Binding-site contacts:
Ligand atom O5 contacts residue ASN39 of chain 1.D at 2.3 Å (h-bond).
Ligand atom C8 contacts residue LEU91 of chain 1.D at 3.8 Å (hydrophobic).
Ligand atom O5 contacts residue THR41 of chain 1.D at 3.5 Å (h-bond).
Ligand atom O6 contacts residue THR41 of chain 1.D at 4.2 Å.
Ligand atom O7 contacts residue ASN39 of chain 1.D at 4.0 Å.
Ligand atom C1 contacts residue THR41 of chain 1.D at 4.3 Å.
Ligand atom O5 contacts residue SER89 of chain 1.D at 4.1 Å.
Ligand atom C3 contacts residue ASN39 of chain 1.D at 3.8 Å.
Ligand atom O6 contacts residue GLU17 of chain 1.D at 4.5 Å.
Ligand atom C7 contacts residue ASN39 of chain 1.D at 3.7 Å.
Ligand atom C6 contacts residue THR41 of chain 1.D at 3.2 Å.
Ligand atom C6 contacts residue SER89 of chain 1.D at 4.4 Å.
Ligand atom C1 contacts residue SER89 of chain 1.D at 4.0 Å.
Ligand atom N2 contacts residue ASN39 of chain 1.D at 2.9 Å (h-bond).
Ligand atom C4 contacts residue ASN39 of chain 1.D at 4.2 Å.
Ligand atom C5 contacts residue THR41 of chain 1.D at 3.4 Å.
Ligand atom C1 contacts residue LEU91 of chain 1.D at 4.2 Å (hydrophobic).
Ligand atom C7 contacts residue LEU91 of chain 1.D at 4.1 Å (hydrophobic).
Ligand atom C5 contacts residue SER89 of chain 1.D at 3.6 Å.
Ligand atom C5 contacts residue ASN39 of chain 1.D at 3.6 Å.
Ligand atom C2 contacts residue ASN39 of chain 1.D at 2.5 Å.
Ligand atom N2 contacts residue LEU91 of chain 1.D at 3.7 Å.
Ligand atom C1 contacts residue ASN39 of chain 1.D at 1.4 Å.

A small-molecule ligand and the protein it binds are described below.
Small molecule (SMILES): CC(=O)N[C@@H]1[C@@H](O)[C@H](O)[C@@H](CO)O[C@H]1O

Sequence of chain 1.D:
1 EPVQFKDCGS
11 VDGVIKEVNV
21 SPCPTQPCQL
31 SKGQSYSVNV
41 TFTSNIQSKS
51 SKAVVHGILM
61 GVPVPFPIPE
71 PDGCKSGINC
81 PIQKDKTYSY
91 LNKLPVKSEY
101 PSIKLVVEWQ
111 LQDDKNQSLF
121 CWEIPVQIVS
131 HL